The small molecule below binds the protein below.
Small molecule (SMILES): CC(=O)N[C@@H]1[C@@H](O)[C@H](O)[C@@H](CO)O[C@H]1O

Sequence of chain 32.E:
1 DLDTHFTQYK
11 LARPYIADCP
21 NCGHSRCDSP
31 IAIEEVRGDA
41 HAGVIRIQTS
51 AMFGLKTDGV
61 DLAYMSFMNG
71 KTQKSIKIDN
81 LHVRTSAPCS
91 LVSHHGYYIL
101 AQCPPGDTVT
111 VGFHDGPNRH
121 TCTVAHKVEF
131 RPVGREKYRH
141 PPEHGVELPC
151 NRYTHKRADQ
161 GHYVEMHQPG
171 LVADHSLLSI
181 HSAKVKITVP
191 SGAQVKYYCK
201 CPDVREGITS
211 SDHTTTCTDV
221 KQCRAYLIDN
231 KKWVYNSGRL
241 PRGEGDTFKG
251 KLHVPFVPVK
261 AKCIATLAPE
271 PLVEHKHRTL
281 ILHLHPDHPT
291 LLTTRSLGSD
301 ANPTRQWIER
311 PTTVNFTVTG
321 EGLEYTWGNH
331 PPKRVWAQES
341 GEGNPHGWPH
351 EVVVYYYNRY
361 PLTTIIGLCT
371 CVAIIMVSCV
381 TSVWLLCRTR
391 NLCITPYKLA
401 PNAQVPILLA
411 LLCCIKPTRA

Binding-site contacts:
Ligand atom O5 contacts residue VAL314 of chain 32.E at 3.8 Å.
Ligand atom C3 contacts residue ASN315 of chain 32.E at 3.8 Å.
Ligand atom C2 contacts residue ASN315 of chain 32.E at 2.5 Å.
Ligand atom C4 contacts residue ASN315 of chain 32.E at 4.3 Å.
Ligand atom C1 contacts residue ASN315 of chain 32.E at 1.4 Å.
Ligand atom C5 contacts residue ASN315 of chain 32.E at 3.7 Å.
Ligand atom C6 contacts residue ASN315 of chain 32.E at 4.5 Å.
Ligand atom O5 contacts residue ASN315 of chain 32.E at 2.4 Å (h-bond).
Ligand atom C7 contacts residue ASN315 of chain 32.E at 3.3 Å.
Ligand atom C8 contacts residue ILE281 of chain 32.E at 4.5 Å (hydrophobic).
Ligand atom C1 contacts residue VAL314 of chain 32.E at 4.4 Å (hydrophobic).
Ligand atom O5 contacts residue THR313 of chain 32.E at 4.3 Å.
Ligand atom C8 contacts residue ASN315 of chain 32.E at 3.5 Å.
Ligand atom N2 contacts residue ASN315 of chain 32.E at 2.8 Å (h-bond).
Ligand atom C6 contacts residue THR313 of chain 32.E at 4.5 Å.
Ligand atom O7 contacts residue ASN315 of chain 32.E at 4.2 Å.